The protein below binds the small molecule below.
Small molecule (SMILES): Nc1nc(NCCc2ccc(O)cc2)nc2nc(-c3ccco3)nn12

Sequence of chain 1.A:
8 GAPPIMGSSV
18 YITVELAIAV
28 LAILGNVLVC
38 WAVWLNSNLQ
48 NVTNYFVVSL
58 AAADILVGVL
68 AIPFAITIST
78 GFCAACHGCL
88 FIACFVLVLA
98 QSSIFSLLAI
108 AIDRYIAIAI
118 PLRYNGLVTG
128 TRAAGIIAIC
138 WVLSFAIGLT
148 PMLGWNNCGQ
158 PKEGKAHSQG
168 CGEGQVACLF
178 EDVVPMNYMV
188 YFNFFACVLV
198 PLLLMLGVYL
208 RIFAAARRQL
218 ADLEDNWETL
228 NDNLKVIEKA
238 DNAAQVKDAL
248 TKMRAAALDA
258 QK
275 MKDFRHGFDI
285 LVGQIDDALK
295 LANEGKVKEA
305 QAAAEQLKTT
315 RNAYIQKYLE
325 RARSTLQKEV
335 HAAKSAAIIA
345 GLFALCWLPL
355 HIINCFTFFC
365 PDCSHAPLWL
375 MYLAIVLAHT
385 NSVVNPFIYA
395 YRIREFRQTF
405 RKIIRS

Binding-site contacts:
Ligand atom O25 contacts residue ASN358 of chain 1.A at 3.1 Å (h-bond).
Ligand atom C21 contacts residue LEU354 of chain 1.A at 3.5 Å (hydrophobic).
Ligand atom C20 contacts residue LEU354 of chain 1.A at 3.6 Å (hydrophobic).
Ligand atom C14 contacts residue PHE177 of chain 1.A at 3.4 Å (hydrophobic).
Ligand atom N10 contacts residue ILE379 of chain 1.A at 3.9 Å.
Ligand atom C14 contacts residue GLU178 of chain 1.A at 3.8 Å.
Ligand atom C14 contacts residue ASN358 of chain 1.A at 3.9 Å.
Ligand atom C18 contacts residue PHE177 of chain 1.A at 3.6 Å (hydrophobic).
Ligand atom N13 contacts residue GLU178 of chain 1.A at 3.8 Å.
Ligand atom O25 contacts residue LEU354 of chain 1.A at 3.5 Å.
Ligand atom C21 contacts residue MET186 of chain 1.A at 3.5 Å (hydrophobic).
Ligand atom N15 contacts residue ASN358 of chain 1.A at 2.8 Å (h-bond).
Ligand atom C22 contacts residue LEU94 of chain 1.A at 3.5 Å (hydrophobic).
Ligand atom C6 contacts residue HIS369 of chain 1.A at 3.9 Å.
Ligand atom C24 contacts residue HIS355 of chain 1.A at 3.3 Å.
Ligand atom C23 contacts residue TRP351 of chain 1.A at 3.5 Å (hydrophobic).
Ligand atom C23 contacts residue LEU94 of chain 1.A at 3.5 Å (hydrophobic).
Ligand atom C9 contacts residue PHE177 of chain 1.A at 3.9 Å (hydrophobic).
Ligand atom N13 contacts residue MET375 of chain 1.A at 3.8 Å.
Ligand atom C23 contacts residue MET186 of chain 1.A at 3.7 Å (hydrophobic).
Ligand atom C5 contacts residue HIS369 of chain 1.A at 3.7 Å.
Ligand atom C22 contacts residue MET186 of chain 1.A at 3.9 Å (hydrophobic).
Ligand atom N15 contacts residue MET375 of chain 1.A at 3.4 Å.
Ligand atom N17 contacts residue ASN358 of chain 1.A at 3.2 Å (h-bond).
Ligand atom N12 contacts residue ILE379 of chain 1.A at 3.7 Å.
Ligand atom N19 contacts residue PHE177 of chain 1.A at 3.8 Å.
Ligand atom C22 contacts residue TRP351 of chain 1.A at 3.8 Å (hydrophobic).
Ligand atom C6 contacts residue GLU178 of chain 1.A at 3.7 Å.
Ligand atom N10 contacts residue PHE177 of chain 1.A at 3.4 Å.
Ligand atom N15 contacts residue GLU178 of chain 1.A at 2.9 Å (salt-bridge).
Ligand atom N12 contacts residue PHE177 of chain 1.A at 3.5 Å.
Ligand atom N17 contacts residue LEU354 of chain 1.A at 3.8 Å.
Ligand atom N13 contacts residue PHE177 of chain 1.A at 3.5 Å.
Ligand atom C14 contacts residue MET375 of chain 1.A at 3.8 Å (hydrophobic).
Ligand atom C24 contacts residue MET186 of chain 1.A at 3.3 Å (hydrophobic).
Ligand atom C11 contacts residue PHE177 of chain 1.A at 3.4 Å (hydrophobic).
Ligand atom C20 contacts residue PHE177 of chain 1.A at 3.7 Å (hydrophobic).
Ligand atom N17 contacts residue PHE177 of chain 1.A at 3.6 Å.
Ligand atom N16 contacts residue PHE177 of chain 1.A at 3.4 Å.
Ligand atom O25 contacts residue MET186 of chain 1.A at 3.1 Å.